Binding-site contacts:
Ligand atom O1 contacts residue ASP186 of chain 1.C at 4.1 Å.
Ligand atom O3 contacts residue CYS182 of chain 1.C at 4.0 Å.
Ligand atom C1 contacts residue ASP186 of chain 1.C at 3.8 Å.
Ligand atom C2 contacts residue CYS182 of chain 1.C at 4.0 Å (hydrophobic).
Ligand atom C3 contacts residue GLY183 of chain 1.C at 4.2 Å.
Ligand atom O6 contacts residue MET185 of chain 1.C at 4.0 Å.
Ligand atom O1 contacts residue GLY346 of chain 1.C at 3.9 Å.
Ligand atom C6 contacts residue GLU43 of chain 1.C at 3.4 Å.
Ligand atom C6 contacts residue GLY345 of chain 1.C at 4.0 Å.
Ligand atom O6 contacts residue GLU43 of chain 1.C at 2.7 Å (salt-bridge).
Ligand atom C2 contacts residue TYR236 of chain 1.C at 3.6 Å (hydrophobic).
Ligand atom C3 contacts residue MET185 of chain 1.C at 4.2 Å (hydrophobic).
Ligand atom C2 contacts residue ASP186 of chain 1.C at 3.5 Å.
Ligand atom C1 contacts residue TYR236 of chain 1.C at 4.1 Å (hydrophobic).
Ligand atom C4 contacts residue ASP46 of chain 1.C at 3.3 Å.
Ligand atom O3 contacts residue ASP46 of chain 1.C at 2.7 Å (salt-bridge).
Ligand atom O4 contacts residue TYR47 of chain 1.C at 3.6 Å.
Ligand atom O6 contacts residue HIS44 of chain 1.C at 2.7 Å (h-bond).
Ligand atom C3 contacts residue ASP46 of chain 1.C at 3.6 Å.
Ligand atom C1 contacts residue GLY346 of chain 1.C at 4.1 Å.
Ligand atom O4 contacts residue ASP46 of chain 1.C at 2.8 Å (salt-bridge).
Ligand atom O5 contacts residue TYR236 of chain 1.C at 3.5 Å.
Ligand atom O5 contacts residue GLY345 of chain 1.C at 4.0 Å.
Ligand atom C5 contacts residue GLU43 of chain 1.C at 4.0 Å.
Ligand atom C6 contacts residue HIS44 of chain 1.C at 3.4 Å.
Ligand atom O3 contacts residue GLY183 of chain 1.C at 3.0 Å (h-bond).
Ligand atom O6 contacts residue GLY42 of chain 1.C at 4.2 Å.
Ligand atom C6 contacts residue GLY346 of chain 1.C at 4.2 Å.
Ligand atom C4 contacts residue MET185 of chain 1.C at 4.0 Å (hydrophobic).
Ligand atom O3 contacts residue ASP186 of chain 1.C at 4.2 Å.
Ligand atom C3 contacts residue ASP186 of chain 1.C at 3.8 Å.
Ligand atom O4 contacts residue TYR236 of chain 1.C at 2.4 Å (h-bond).
Ligand atom C3 contacts residue TYR236 of chain 1.C at 3.7 Å (hydrophobic).
Ligand atom O3 contacts residue MET185 of chain 1.C at 4.2 Å.
Ligand atom O3 contacts residue TYR236 of chain 1.C at 3.8 Å.
Ligand atom O2 contacts residue ASP186 of chain 1.C at 2.5 Å (salt-bridge).
Ligand atom O2 contacts residue CYS182 of chain 1.C at 3.3 Å.
Ligand atom O5 contacts residue GLY346 of chain 1.C at 3.4 Å.
Ligand atom C4 contacts residue TYR236 of chain 1.C at 3.5 Å (hydrophobic).
Ligand atom C5 contacts residue MET185 of chain 1.C at 4.1 Å (hydrophobic).

This small molecule binds to this protein.
Small molecule (SMILES): OC[C@H]1O[C@@H](O)[C@H](O)[C@@H](O)[C@H]1O

Sequence of chain 1.C:
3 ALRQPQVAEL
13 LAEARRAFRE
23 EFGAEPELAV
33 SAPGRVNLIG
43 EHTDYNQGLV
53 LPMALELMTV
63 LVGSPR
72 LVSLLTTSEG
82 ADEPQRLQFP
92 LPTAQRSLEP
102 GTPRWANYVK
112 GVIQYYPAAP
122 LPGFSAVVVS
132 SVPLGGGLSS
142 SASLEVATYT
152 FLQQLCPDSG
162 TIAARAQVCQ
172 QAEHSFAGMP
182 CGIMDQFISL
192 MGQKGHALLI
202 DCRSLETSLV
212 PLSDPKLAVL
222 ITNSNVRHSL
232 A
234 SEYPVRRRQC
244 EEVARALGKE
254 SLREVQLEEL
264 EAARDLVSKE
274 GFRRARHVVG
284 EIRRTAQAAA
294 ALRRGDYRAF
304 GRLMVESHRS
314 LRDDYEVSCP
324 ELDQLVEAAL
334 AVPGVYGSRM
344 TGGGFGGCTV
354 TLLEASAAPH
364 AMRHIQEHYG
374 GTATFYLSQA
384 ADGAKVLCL